Binding-site contacts:
Ligand atom C8 contacts residue ASN154 of chain 10.C at 2.3 Å.
Ligand atom O5 contacts residue THR156 of chain 10.C at 4.0 Å.
Ligand atom C6 contacts residue THR156 of chain 10.C at 3.7 Å.
Ligand atom C7 contacts residue ASN154 of chain 10.C at 2.2 Å.
Ligand atom N2 contacts residue ASN154 of chain 10.C at 3.2 Å (h-bond).
Ligand atom C1 contacts residue ASN154 of chain 10.C at 3.0 Å.
Ligand atom C5 contacts residue THR156 of chain 10.C at 4.1 Å.
Ligand atom C2 contacts residue ASN154 of chain 10.C at 3.6 Å.
Ligand atom O7 contacts residue VAL153 of chain 10.C at 4.1 Å.
Ligand atom O7 contacts residue ASN154 of chain 10.C at 2.1 Å (h-bond).
Ligand atom C1 contacts residue THR156 of chain 10.C at 4.2 Å.
Ligand atom O5 contacts residue ASN154 of chain 10.C at 4.1 Å.
Ligand atom O6 contacts residue THR156 of chain 10.C at 2.7 Å (h-bond).
Ligand atom O7 contacts residue GLY150 of chain 10.C at 4.2 Å.

The protein below binds the small molecule below.
Small molecule (SMILES): CC(=O)N[C@H]1[C@H](O[C@H]2[C@H](O)[C@@H](NC(C)=O)CO[C@@H]2CO)O[C@H](CO)[C@@H](O)[C@@H]1O

Sequence of chain 10.C:
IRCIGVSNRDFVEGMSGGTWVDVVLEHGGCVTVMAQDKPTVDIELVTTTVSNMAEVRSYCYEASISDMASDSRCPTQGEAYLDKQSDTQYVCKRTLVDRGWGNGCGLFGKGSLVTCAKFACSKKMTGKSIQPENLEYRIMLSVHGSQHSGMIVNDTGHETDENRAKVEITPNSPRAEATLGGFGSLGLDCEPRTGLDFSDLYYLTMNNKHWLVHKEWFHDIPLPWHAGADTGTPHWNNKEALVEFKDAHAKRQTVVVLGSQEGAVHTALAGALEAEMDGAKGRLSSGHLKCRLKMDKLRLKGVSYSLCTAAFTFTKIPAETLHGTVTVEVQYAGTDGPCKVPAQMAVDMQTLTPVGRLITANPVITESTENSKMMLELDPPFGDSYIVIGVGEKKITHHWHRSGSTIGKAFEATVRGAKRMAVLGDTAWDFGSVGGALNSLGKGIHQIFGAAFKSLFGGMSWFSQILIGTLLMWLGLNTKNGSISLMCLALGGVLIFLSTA